Binding-site contacts:
Ligand atom C29 contacts residue ARG18 of chain 1.L at 3.7 Å.
Ligand atom C22 contacts residue PRO48 of chain 1.L at 3.3 Å (hydrophobic).
Ligand atom O1 contacts residue HIS64 of chain 1.L at 2.6 Å (h-bond).
Ligand atom C22 contacts residue LEU50 of chain 1.L at 3.8 Å (hydrophobic).
Ligand atom O2 contacts residue TYR47 of chain 1.L at 3.0 Å (h-bond).
Ligand atom F2 contacts residue TYR47 of chain 1.L at 3.6 Å.
Ligand atom C12 contacts residue TYR47 of chain 1.L at 3.8 Å (hydrophobic).
Ligand atom O4 contacts residue HIS64 of chain 1.L at 3.3 Å.
Ligand atom C2 contacts residue TYR61 of chain 1.L at 3.3 Å (hydrophobic).
Ligand atom C1 contacts residue TYR61 of chain 1.L at 3.6 Å (hydrophobic).
Ligand atom N1 contacts residue TYR61 of chain 1.L at 3.5 Å.
Ligand atom C10 contacts residue SER60 of chain 1.L at 3.7 Å.
Ligand atom O3 contacts residue TYR61 of chain 1.L at 3.5 Å.
Ligand atom C10 contacts residue TRP37 of chain 1.L at 3.8 Å (hydrophobic).
Ligand atom C17 contacts residue TYR47 of chain 1.L at 3.6 Å (hydrophobic).
Ligand atom O4 contacts residue TYR61 of chain 1.L at 3.5 Å.
Ligand atom O1 contacts residue TYR61 of chain 1.L at 3.5 Å (h-bond).
Ligand atom S1 contacts residue PRO48 of chain 1.L at 3.6 Å (h-bond).
Ligand atom C8 contacts residue TYR61 of chain 1.L at 3.6 Å (hydrophobic).
Ligand atom C10 contacts residue HIS64 of chain 1.L at 3.4 Å.
Ligand atom C5 contacts residue TYR47 of chain 1.L at 3.8 Å (hydrophobic).
Ligand atom O4 contacts residue PHE40 of chain 1.L at 3.7 Å.
Ligand atom F2 contacts residue TRP66 of chain 1.L at 3.6 Å.
Ligand atom C13 contacts residue HIS59 of chain 1.L at 3.7 Å.
Ligand atom C11 contacts residue TRP66 of chain 1.L at 3.5 Å (hydrophobic).
Ligand atom N4 contacts residue ARG56 of chain 1.L at 3.5 Å (salt-bridge).
Ligand atom C28 contacts residue ASN16 of chain 1.L at 3.6 Å.
Ligand atom O1 contacts residue SER60 of chain 1.L at 2.8 Å (h-bond).
Ligand atom N3 contacts residue HIS59 of chain 1.L at 2.9 Å (h-bond).
Ligand atom C29 contacts residue ASN16 of chain 1.L at 3.7 Å.
Ligand atom C9 contacts residue HIS64 of chain 1.L at 3.8 Å.
Ligand atom C12 contacts residue HIS59 of chain 1.L at 3.5 Å.
Ligand atom C19 contacts residue ILE58 of chain 1.L at 3.8 Å (hydrophobic).
Ligand atom C16 contacts residue TYR47 of chain 1.L at 3.5 Å (hydrophobic).
Ligand atom F2 contacts residue ILE58 of chain 1.L at 3.7 Å.
Ligand atom F1 contacts residue TYR61 of chain 1.L at 2.9 Å.
Ligand atom C9 contacts residue TYR47 of chain 1.L at 3.6 Å (hydrophobic).
Ligand atom C11 contacts residue TYR47 of chain 1.L at 3.4 Å (hydrophobic).
Ligand atom C9 contacts residue TRP37 of chain 1.L at 3.6 Å (hydrophobic).
Ligand atom C13 contacts residue TYR47 of chain 1.L at 3.6 Å (hydrophobic).

Sequence of chain 1.L:
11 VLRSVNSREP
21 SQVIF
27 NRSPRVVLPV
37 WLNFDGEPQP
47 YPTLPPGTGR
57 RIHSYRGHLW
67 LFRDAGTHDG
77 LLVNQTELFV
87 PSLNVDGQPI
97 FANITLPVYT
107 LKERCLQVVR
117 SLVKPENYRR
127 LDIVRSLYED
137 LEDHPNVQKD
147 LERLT

This small molecule binds to this protein.
Small molecule (SMILES): Cc1ncsc1-c1cc2c(cc1F)[C@@H](NC(=O)[C@@H]1C[C@@H](O)CN1C(=O)[C@@H](NC(=O)C1(F)CC1)C(C)(C)C)CCC2